Sequence of chain 1.H:
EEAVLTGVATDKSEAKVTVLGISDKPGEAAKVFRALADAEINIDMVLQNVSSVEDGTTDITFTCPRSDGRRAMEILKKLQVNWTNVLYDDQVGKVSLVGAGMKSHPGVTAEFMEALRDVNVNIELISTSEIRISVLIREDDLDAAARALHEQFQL

The small molecule below binds the protein below.
Small molecule (SMILES): C[C@@H](O)[C@H](N)C(=O)O

Binding-site contacts:
Ligand atom CA contacts residue GLU29 of chain 1.H at 4.3 Å.
Ligand atom C contacts residue LYS26 of chain 1.H at 3.2 Å.
Ligand atom CB contacts residue ILE23 of chain 1.H at 4.0 Å (hydrophobic).
Ligand atom N contacts residue GLN49 of chain 1.H at 4.2 Å.
Ligand atom C contacts residue ALA30 of chain 1.H at 4.0 Å (hydrophobic).
Ligand atom CA contacts residue ASP25 of chain 1.H at 4.1 Å.
Ligand atom N contacts residue ASP25 of chain 1.H at 2.7 Å (salt-bridge).
Ligand atom N contacts residue LYS26 of chain 1.H at 3.5 Å (salt-bridge).
Ligand atom O contacts residue GLY28 of chain 1.H at 4.3 Å.
Ligand atom CG2 contacts residue THR59 of chain 1.H at 3.5 Å.
Ligand atom CA contacts residue ASN374 of chain 1.G at 3.6 Å.
Ligand atom CB contacts residue ALA30 of chain 1.H at 3.9 Å (hydrophobic).
Ligand atom O contacts residue LYS26 of chain 1.H at 3.7 Å.
Ligand atom C contacts residue PRO27 of chain 1.H at 4.0 Å (hydrophobic).
Ligand atom CG2 contacts residue GLN49 of chain 1.H at 3.4 Å.
Ligand atom OG1 contacts residue ILE375 of chain 1.G at 3.2 Å (h-bond).
Ligand atom OXT contacts residue PRO27 of chain 1.H at 4.0 Å.
Ligand atom CB contacts residue ILE375 of chain 1.G at 4.0 Å (hydrophobic).
Ligand atom CA contacts residue ALA30 of chain 1.H at 4.3 Å (hydrophobic).
Ligand atom O contacts residue PRO27 of chain 1.H at 3.8 Å.
Ligand atom O contacts residue ASN374 of chain 1.G at 2.7 Å (h-bond).
Ligand atom C contacts residue ASN374 of chain 1.G at 3.4 Å.
Ligand atom CG2 contacts residue ILE23 of chain 1.H at 3.1 Å (hydrophobic).
Ligand atom N contacts residue ILE375 of chain 1.G at 3.0 Å (h-bond).
Ligand atom CA contacts residue ILE375 of chain 1.G at 4.0 Å (hydrophobic).
Ligand atom C contacts residue ILE375 of chain 1.G at 4.1 Å (hydrophobic).
Ligand atom OG1 contacts residue ALA30 of chain 1.H at 3.8 Å.
Ligand atom OXT contacts residue GLY28 of chain 1.H at 3.3 Å (h-bond).
Ligand atom OXT contacts residue ALA30 of chain 1.H at 3.0 Å (h-bond).
Ligand atom CB contacts residue GLN49 of chain 1.H at 3.5 Å.
Ligand atom N contacts residue ASN374 of chain 1.G at 2.8 Å (h-bond).
Ligand atom CA contacts residue SER24 of chain 1.H at 4.1 Å.
Ligand atom OXT contacts residue GLU29 of chain 1.H at 3.2 Å (salt-bridge).
Ligand atom O contacts residue ILE375 of chain 1.G at 3.0 Å (h-bond).
Ligand atom C contacts residue GLY28 of chain 1.H at 4.1 Å.
Ligand atom OXT contacts residue LYS26 of chain 1.H at 3.2 Å (salt-bridge).
Ligand atom CA contacts residue LYS26 of chain 1.H at 3.3 Å.
Ligand atom CG2 contacts residue SER24 of chain 1.H at 4.0 Å.
Ligand atom OG1 contacts residue GLN49 of chain 1.H at 2.6 Å (h-bond).
Ligand atom C contacts residue GLU29 of chain 1.H at 4.2 Å.

Sequence of chain 1.G:
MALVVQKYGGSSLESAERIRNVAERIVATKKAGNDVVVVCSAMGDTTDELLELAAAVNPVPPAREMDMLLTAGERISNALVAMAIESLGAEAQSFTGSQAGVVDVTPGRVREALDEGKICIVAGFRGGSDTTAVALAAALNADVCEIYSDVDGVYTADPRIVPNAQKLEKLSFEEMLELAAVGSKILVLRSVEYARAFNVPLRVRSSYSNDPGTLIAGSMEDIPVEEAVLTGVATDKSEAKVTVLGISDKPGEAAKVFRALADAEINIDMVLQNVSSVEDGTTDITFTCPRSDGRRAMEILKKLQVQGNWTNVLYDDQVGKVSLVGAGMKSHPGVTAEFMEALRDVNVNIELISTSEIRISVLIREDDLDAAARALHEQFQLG